Sequence of chain 1.UA:
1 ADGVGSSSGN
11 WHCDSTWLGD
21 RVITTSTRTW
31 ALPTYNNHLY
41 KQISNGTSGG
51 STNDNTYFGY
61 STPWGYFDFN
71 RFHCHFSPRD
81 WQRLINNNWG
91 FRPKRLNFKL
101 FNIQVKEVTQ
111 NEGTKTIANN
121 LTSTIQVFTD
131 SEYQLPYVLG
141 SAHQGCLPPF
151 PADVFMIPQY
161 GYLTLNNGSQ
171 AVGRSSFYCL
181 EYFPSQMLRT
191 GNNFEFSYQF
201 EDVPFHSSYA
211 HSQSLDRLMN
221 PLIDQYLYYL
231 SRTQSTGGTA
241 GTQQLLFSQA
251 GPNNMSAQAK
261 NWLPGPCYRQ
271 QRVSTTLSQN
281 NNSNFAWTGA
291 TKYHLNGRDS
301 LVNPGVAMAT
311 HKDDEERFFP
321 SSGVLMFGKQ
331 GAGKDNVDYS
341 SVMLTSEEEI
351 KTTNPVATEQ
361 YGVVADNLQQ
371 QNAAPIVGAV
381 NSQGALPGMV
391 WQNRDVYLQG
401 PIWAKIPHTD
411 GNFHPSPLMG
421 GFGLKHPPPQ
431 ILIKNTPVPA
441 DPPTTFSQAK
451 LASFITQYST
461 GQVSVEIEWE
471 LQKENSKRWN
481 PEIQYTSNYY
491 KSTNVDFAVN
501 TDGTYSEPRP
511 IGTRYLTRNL

A small-molecule ligand and the protein it binds are described below.
Small molecule (SMILES): OC[C@H]1O[C@@H](O)[C@H](O)[C@@H](O)[C@H]1O

Binding-site contacts:
Ligand atom O4 contacts residue TRP287 of chain 1.VA at 2.1 Å.
Ligand atom C3 contacts residue ASN254 of chain 1.UA at 4.1 Å.
Ligand atom C6 contacts residue TRP287 of chain 1.VA at 3.8 Å (hydrophobic).
Ligand atom O2 contacts residue ASN55 of chain 1.VA at 3.5 Å (h-bond).
Ligand atom O3 contacts residue ALA257 of chain 1.UA at 4.5 Å.
Ligand atom O5 contacts residue TRP287 of chain 1.VA at 3.3 Å.
Ligand atom O1 contacts residue TRP287 of chain 1.VA at 3.0 Å (h-bond).
Ligand atom O2 contacts residue ASN254 of chain 1.UA at 4.0 Å.
Ligand atom O3 contacts residue ASN254 of chain 1.UA at 3.8 Å.
Ligand atom C1 contacts residue TRP287 of chain 1.VA at 3.8 Å (hydrophobic).
Ligand atom O3 contacts residue TRP287 of chain 1.VA at 3.8 Å.
Ligand atom C5 contacts residue TRP287 of chain 1.VA at 3.9 Å (hydrophobic).
Ligand atom O2 contacts residue THR52 of chain 1.VA at 4.4 Å.
Ligand atom C2 contacts residue TRP287 of chain 1.VA at 3.8 Å (hydrophobic).
Ligand atom C4 contacts residue TRP287 of chain 1.VA at 3.4 Å (hydrophobic).
Ligand atom C3 contacts residue TRP287 of chain 1.VA at 4.3 Å (hydrophobic).
Ligand atom O2 contacts residue SER256 of chain 1.UA at 4.0 Å.

Sequence of chain 1.VA:
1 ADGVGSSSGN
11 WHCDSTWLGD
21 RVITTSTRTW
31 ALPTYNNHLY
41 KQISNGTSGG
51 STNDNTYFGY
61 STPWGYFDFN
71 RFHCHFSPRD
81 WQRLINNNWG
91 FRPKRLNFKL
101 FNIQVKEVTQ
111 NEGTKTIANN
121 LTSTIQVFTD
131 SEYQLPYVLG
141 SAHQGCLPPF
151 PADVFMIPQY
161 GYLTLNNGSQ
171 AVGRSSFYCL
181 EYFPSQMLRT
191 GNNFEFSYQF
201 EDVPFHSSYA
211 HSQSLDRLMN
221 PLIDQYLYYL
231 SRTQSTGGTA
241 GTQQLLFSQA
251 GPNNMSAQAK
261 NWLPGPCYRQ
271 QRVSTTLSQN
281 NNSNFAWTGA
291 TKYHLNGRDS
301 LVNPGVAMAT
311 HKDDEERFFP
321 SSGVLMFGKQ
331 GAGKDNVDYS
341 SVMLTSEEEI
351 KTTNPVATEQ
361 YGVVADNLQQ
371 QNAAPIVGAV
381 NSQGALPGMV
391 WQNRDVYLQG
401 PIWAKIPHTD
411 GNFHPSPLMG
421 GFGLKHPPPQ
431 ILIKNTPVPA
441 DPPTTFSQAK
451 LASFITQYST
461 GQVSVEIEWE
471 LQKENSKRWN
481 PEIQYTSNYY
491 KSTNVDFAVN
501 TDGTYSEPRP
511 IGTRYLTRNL